Binding-site contacts:
Ligand atom O3 contacts residue TYR257 of chain 1.B at 3.9 Å.
Ligand atom N2 contacts residue ALA107 of chain 1.B at 4.2 Å.
Ligand atom C1 contacts residue GLU232 of chain 1.B at 3.6 Å.
Ligand atom N2 contacts residue GLU232 of chain 1.B at 2.8 Å (salt-bridge).
Ligand atom C4 contacts residue ASN108 of chain 1.B at 4.2 Å.
Ligand atom O6 contacts residue TYR257 of chain 1.B at 3.6 Å.
Ligand atom C4 contacts residue TYR257 of chain 1.B at 3.8 Å (hydrophobic).
Ligand atom N2 contacts residue LEU234 of chain 1.B at 4.1 Å.
Ligand atom C7 contacts residue GLU232 of chain 1.B at 3.6 Å.
Ligand atom N2 contacts residue ASN108 of chain 1.B at 2.9 Å (h-bond).
Ligand atom C8 contacts residue GLY104 of chain 1.B at 3.4 Å.
Ligand atom C7 contacts residue ILE233 of chain 1.B at 4.1 Å (hydrophobic).
Ligand atom C2 contacts residue GLU232 of chain 1.B at 3.5 Å.
Ligand atom O7 contacts residue ALA107 of chain 1.B at 3.8 Å.
Ligand atom O3 contacts residue LEU234 of chain 1.B at 4.2 Å.
Ligand atom O3 contacts residue ILE233 of chain 1.B at 3.7 Å.
Ligand atom C8 contacts residue GLU232 of chain 1.B at 3.6 Å.
Ligand atom C8 contacts residue ALA105 of chain 1.B at 4.3 Å (hydrophobic).
Ligand atom C2 contacts residue ILE233 of chain 1.B at 4.2 Å (hydrophobic).
Ligand atom O7 contacts residue ILE233 of chain 1.B at 3.5 Å.
Ligand atom O4 contacts residue ILE233 of chain 1.B at 3.5 Å.
Ligand atom C3 contacts residue TYR257 of chain 1.B at 4.0 Å (hydrophobic).
Ligand atom C5 contacts residue ASN108 of chain 1.B at 3.6 Å.
Ligand atom O5 contacts residue ASN108 of chain 1.B at 2.3 Å (h-bond).
Ligand atom C7 contacts residue ASN108 of chain 1.B at 3.4 Å.
Ligand atom O7 contacts residue ASN108 of chain 1.B at 3.5 Å (h-bond).
Ligand atom C3 contacts residue ILE233 of chain 1.B at 3.8 Å (hydrophobic).
Ligand atom N2 contacts residue ILE233 of chain 1.B at 4.2 Å.
Ligand atom C5 contacts residue TYR257 of chain 1.B at 4.1 Å (hydrophobic).
Ligand atom C1 contacts residue ASN108 of chain 1.B at 1.5 Å.
Ligand atom C8 contacts residue LEU234 of chain 1.B at 3.9 Å (hydrophobic).
Ligand atom C7 contacts residue ALA107 of chain 1.B at 3.7 Å (hydrophobic).
Ligand atom C3 contacts residue ASN108 of chain 1.B at 3.8 Å.
Ligand atom O3 contacts residue GLU232 of chain 1.B at 4.3 Å.
Ligand atom O7 contacts residue TYR257 of chain 1.B at 3.6 Å.
Ligand atom C2 contacts residue ASN108 of chain 1.B at 2.5 Å.
Ligand atom C2 contacts residue TYR257 of chain 1.B at 4.3 Å (hydrophobic).
Ligand atom C3 contacts residue GLU232 of chain 1.B at 3.6 Å.
Ligand atom C1 contacts residue TYR257 of chain 1.B at 3.9 Å (hydrophobic).
Ligand atom C8 contacts residue ALA107 of chain 1.B at 3.7 Å (hydrophobic).

The protein below binds the small molecule below.
Small molecule (SMILES): CC(=O)N[C@H]1[C@H](O[C@H]2[C@H](O)[C@@H](NC(C)=O)CO[C@@H]2CO)O[C@H](CO)[C@@H](O[C@@H]2O[C@H](CO)[C@@H](O)[C@H](O)[C@@H]2O)[C@@H]1O

Sequence of chain 1.B:
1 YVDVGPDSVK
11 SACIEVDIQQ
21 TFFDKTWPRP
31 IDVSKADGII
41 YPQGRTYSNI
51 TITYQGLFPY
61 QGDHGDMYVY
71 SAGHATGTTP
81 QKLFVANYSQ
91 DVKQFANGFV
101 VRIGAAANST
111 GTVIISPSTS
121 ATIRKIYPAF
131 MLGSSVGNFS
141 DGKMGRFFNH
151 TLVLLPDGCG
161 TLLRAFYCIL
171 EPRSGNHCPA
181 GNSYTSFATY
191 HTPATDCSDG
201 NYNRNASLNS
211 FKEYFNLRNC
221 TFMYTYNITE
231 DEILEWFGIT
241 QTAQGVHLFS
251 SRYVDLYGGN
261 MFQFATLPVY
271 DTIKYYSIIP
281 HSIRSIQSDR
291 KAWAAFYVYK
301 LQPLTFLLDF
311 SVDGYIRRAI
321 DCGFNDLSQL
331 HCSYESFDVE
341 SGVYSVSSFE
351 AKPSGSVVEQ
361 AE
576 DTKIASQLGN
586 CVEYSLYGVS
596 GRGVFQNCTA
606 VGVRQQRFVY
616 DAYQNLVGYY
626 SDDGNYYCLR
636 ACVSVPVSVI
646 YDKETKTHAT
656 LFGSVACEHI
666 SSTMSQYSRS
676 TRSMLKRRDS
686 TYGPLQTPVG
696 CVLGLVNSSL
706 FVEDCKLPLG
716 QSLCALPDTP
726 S